The protein below binds the small molecule below.
Small molecule (SMILES): NCC(=O)O

Sequence of chain 55.A:
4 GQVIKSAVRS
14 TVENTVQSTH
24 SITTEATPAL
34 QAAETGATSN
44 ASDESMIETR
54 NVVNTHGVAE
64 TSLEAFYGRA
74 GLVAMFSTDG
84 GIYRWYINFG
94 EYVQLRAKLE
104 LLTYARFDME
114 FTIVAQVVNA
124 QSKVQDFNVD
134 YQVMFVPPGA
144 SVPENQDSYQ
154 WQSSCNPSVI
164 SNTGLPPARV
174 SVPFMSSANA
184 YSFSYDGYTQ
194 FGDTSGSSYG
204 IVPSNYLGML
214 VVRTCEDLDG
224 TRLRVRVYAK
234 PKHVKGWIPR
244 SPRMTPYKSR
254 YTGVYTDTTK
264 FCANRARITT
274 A

Binding-site contacts:
Ligand atom CA contacts residue CYS265 of chain 55.A at 4.4 Å (hydrophobic).
Ligand atom C contacts residue CYS1 of chain 55.E at 2.8 Å (hydrophobic).
Ligand atom CA contacts residue PHE264 of chain 55.A at 3.1 Å (hydrophobic).
Ligand atom O contacts residue CYS1 of chain 55.E at 3.7 Å.
Ligand atom C contacts residue PHE264 of chain 55.A at 3.8 Å (hydrophobic).
Ligand atom CA contacts residue GLN95 of chain 55.C at 4.2 Å.
Ligand atom O contacts residue ASP235 of chain 55.C at 4.5 Å.
Ligand atom O contacts residue PHE264 of chain 55.A at 3.9 Å.
Ligand atom O contacts residue MET247 of chain 55.A at 3.4 Å (h-bond).
Ligand atom O contacts residue SER96 of chain 55.C at 3.6 Å.
Ligand atom CA contacts residue CYS1 of chain 55.E at 2.4 Å (hydrophobic).
Ligand atom OXT contacts residue CYS1 of chain 55.E at 2.7 Å (h-bond).
Ligand atom CA contacts residue MET247 of chain 55.A at 4.1 Å (hydrophobic).
Ligand atom OXT contacts residue GLN95 of chain 55.C at 2.7 Å (h-bond).
Ligand atom C contacts residue ASP235 of chain 55.C at 4.0 Å.
Ligand atom N contacts residue MET247 of chain 55.A at 3.8 Å.
Ligand atom OXT contacts residue PHE264 of chain 55.A at 4.2 Å.
Ligand atom C contacts residue GLN95 of chain 55.C at 3.1 Å.
Ligand atom N contacts residue PHE264 of chain 55.A at 3.5 Å (h-bond).
Ligand atom N contacts residue CYS1 of chain 55.E at 1.3 Å.
Ligand atom O contacts residue GLN95 of chain 55.C at 3.3 Å (h-bond).
Ligand atom OXT contacts residue ASP235 of chain 55.C at 2.9 Å (salt-bridge).
Ligand atom C contacts residue MET247 of chain 55.A at 3.9 Å (hydrophobic).

Sequence of chain 55.C:
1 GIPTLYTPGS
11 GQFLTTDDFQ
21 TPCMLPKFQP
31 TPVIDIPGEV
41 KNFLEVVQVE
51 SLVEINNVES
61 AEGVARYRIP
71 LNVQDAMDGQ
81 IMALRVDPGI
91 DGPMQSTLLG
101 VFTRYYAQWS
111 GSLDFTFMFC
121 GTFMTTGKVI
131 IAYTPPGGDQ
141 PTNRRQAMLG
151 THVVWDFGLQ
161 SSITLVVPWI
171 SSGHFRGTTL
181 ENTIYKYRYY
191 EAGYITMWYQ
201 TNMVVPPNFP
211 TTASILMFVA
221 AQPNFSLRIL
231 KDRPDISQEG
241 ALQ